This small molecule binds to this protein.
Small molecule (SMILES): CCC[C@H](C)C1(CC)C(=O)NC(=O)NC1=O

Sequence of chain 11.A:
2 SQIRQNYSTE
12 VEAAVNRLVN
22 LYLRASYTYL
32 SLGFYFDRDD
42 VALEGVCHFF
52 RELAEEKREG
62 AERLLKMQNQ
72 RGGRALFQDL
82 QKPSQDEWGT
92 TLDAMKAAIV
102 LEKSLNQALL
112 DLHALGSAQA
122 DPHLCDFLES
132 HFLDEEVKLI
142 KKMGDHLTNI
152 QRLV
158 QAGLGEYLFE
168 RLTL

Binding-site contacts:
Ligand atom C17 contacts residue SER27 of chain 11.A at 3.3 Å.
Ligand atom O7 contacts residue LEU24 of chain 14.A at 3.2 Å.
Ligand atom C18 contacts residue LEU81 of chain 11.A at 3.9 Å (hydrophobic).
Ligand atom N5 contacts residue ARG59 of chain 14.A at 4.0 Å.
Ligand atom C13 contacts residue RAV1 of chain 14.J at 1.5 Å.
Ligand atom C6 contacts residue RAV1 of chain 14.J at 1.3 Å.
Ligand atom O8 contacts residue RAV1 of chain 14.J at 0.5 Å (h-bond).
Ligand atom C17 contacts residue RAV1 of chain 14.J at 0.9 Å.
Ligand atom C4 contacts residue RAV1 of chain 14.J at 0.7 Å.
Ligand atom C2 contacts residue RAV1 of chain 14.J at 1.3 Å.
Ligand atom C14 contacts residue LEU24 of chain 11.A at 3.8 Å (hydrophobic).
Ligand atom C6 contacts residue SER27 of chain 14.A at 3.7 Å.
Ligand atom O7 contacts residue RAV1 of chain 14.J at 0.5 Å (h-bond).
Ligand atom N3 contacts residue ARG59 of chain 11.A at 3.6 Å.
Ligand atom C17 contacts residue ARG59 of chain 14.A at 3.9 Å.
Ligand atom C14 contacts residue TYR28 of chain 11.A at 3.6 Å (hydrophobic).
Ligand atom C12 contacts residue LEU81 of chain 11.A at 3.8 Å (hydrophobic).
Ligand atom C2 contacts residue LEU24 of chain 11.A at 3.8 Å (hydrophobic).
Ligand atom O9 contacts residue ARG59 of chain 11.A at 4.0 Å.
Ligand atom C4 contacts residue SER27 of chain 14.A at 3.4 Å.
Ligand atom C4 contacts residue ARG59 of chain 11.A at 3.9 Å.
Ligand atom C12 contacts residue LEU81 of chain 14.A at 3.9 Å (hydrophobic).
Ligand atom C12 contacts residue RAV1 of chain 14.J at 0.3 Å.
Ligand atom C18 contacts residue RAV1 of chain 14.J at 1.3 Å.
Ligand atom C1 contacts residue RAV1 of chain 14.J at 0.1 Å.
Ligand atom C16 contacts residue SER27 of chain 11.A at 3.7 Å.
Ligand atom C16 contacts residue RAV1 of chain 14.J at 0.7 Å.
Ligand atom C15 contacts residue ARG59 of chain 14.A at 3.5 Å.
Ligand atom C14 contacts residue SER27 of chain 11.A at 2.8 Å.
Ligand atom C18 contacts residue LEU81 of chain 14.A at 3.2 Å (hydrophobic).
Ligand atom N5 contacts residue SER27 of chain 14.A at 2.7 Å (h-bond).
Ligand atom O7 contacts residue SER27 of chain 14.A at 3.8 Å.
Ligand atom O9 contacts residue RAV1 of chain 14.J at 0.7 Å.
Ligand atom C15 contacts residue RAV1 of chain 14.J at 0.7 Å.
Ligand atom C17 contacts residue ALA55 of chain 11.A at 3.9 Å (hydrophobic).
Ligand atom C14 contacts residue RAV1 of chain 14.J at 1.3 Å.
Ligand atom O9 contacts residue SER27 of chain 14.A at 3.2 Å (h-bond).
Ligand atom N3 contacts residue RAV1 of chain 14.J at 0.8 Å.
Ligand atom N5 contacts residue RAV1 of chain 14.J at 1.3 Å.
Ligand atom O8 contacts residue LEU24 of chain 11.A at 2.9 Å.

Sequence of chain 14.A:
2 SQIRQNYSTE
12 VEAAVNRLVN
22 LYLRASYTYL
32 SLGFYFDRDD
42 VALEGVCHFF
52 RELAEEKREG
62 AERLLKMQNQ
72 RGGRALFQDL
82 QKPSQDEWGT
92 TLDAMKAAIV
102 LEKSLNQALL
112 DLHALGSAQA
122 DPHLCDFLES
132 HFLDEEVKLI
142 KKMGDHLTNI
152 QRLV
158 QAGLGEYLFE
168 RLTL